Sequence of chain 1.G:
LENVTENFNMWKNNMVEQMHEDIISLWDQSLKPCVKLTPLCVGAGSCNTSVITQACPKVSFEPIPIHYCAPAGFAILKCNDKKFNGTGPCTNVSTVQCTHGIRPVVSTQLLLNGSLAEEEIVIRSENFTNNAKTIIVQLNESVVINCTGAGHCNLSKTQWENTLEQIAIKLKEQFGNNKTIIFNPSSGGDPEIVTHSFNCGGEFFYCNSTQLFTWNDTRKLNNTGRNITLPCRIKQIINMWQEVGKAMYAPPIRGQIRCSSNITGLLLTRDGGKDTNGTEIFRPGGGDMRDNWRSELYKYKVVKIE

The protein below binds the small molecule below.
Small molecule (SMILES): CC(=O)N[C@@H]1[C@@H](O)[C@H](O)[C@@H](CO)O[C@H]1O

Binding-site contacts:
Ligand atom O4 contacts residue CYS266 of chain 1.G at 2.8 Å (h-bond).
Ligand atom C6 contacts residue SER268 of chain 1.G at 4.1 Å.
Ligand atom C3 contacts residue ASN120 of chain 1.G at 3.8 Å.
Ligand atom C1 contacts residue ARG110 of chain 1.G at 4.3 Å.
Ligand atom O6 contacts residue VAL112 of chain 1.G at 4.2 Å.
Ligand atom C4 contacts residue SER268 of chain 1.G at 4.3 Å.
Ligand atom C8 contacts residue SER267 of chain 1.G at 3.4 Å.
Ligand atom C8 contacts residue NAG1 of chain 1.TA at 3.9 Å.
Ligand atom O4 contacts residue CYS207 of chain 1.G at 4.5 Å.
Ligand atom O5 contacts residue SER268 of chain 1.G at 3.5 Å.
Ligand atom C5 contacts residue ASN120 of chain 1.G at 3.7 Å.
Ligand atom C3 contacts residue SER267 of chain 1.G at 4.1 Å.
Ligand atom C4 contacts residue CYS266 of chain 1.G at 3.7 Å (hydrophobic).
Ligand atom C2 contacts residue SER268 of chain 1.G at 4.3 Å.
Ligand atom O5 contacts residue VAL112 of chain 1.G at 4.3 Å.
Ligand atom O5 contacts residue ASN120 of chain 1.G at 2.4 Å (h-bond).
Ligand atom C2 contacts residue SER267 of chain 1.G at 3.6 Å.
Ligand atom N2 contacts residue ASN120 of chain 1.G at 2.9 Å (h-bond).
Ligand atom C5 contacts residue SER268 of chain 1.G at 4.2 Å.
Ligand atom C2 contacts residue ASN120 of chain 1.G at 2.5 Å.
Ligand atom O6 contacts residue ASN206 of chain 1.G at 3.5 Å (h-bond).
Ligand atom C7 contacts residue SER267 of chain 1.G at 3.9 Å.
Ligand atom C7 contacts residue ASN120 of chain 1.G at 4.2 Å.
Ligand atom C4 contacts residue ASN120 of chain 1.G at 4.2 Å.
Ligand atom C4 contacts residue SER267 of chain 1.G at 4.5 Å.
Ligand atom C6 contacts residue LEU119 of chain 1.G at 4.3 Å (hydrophobic).
Ligand atom C1 contacts residue ASN120 of chain 1.G at 1.4 Å.
Ligand atom O3 contacts residue SER267 of chain 1.G at 3.7 Å.
Ligand atom C1 contacts residue SER268 of chain 1.G at 4.3 Å.
Ligand atom N2 contacts residue SER267 of chain 1.G at 4.0 Å.
Ligand atom C6 contacts residue VAL112 of chain 1.G at 4.4 Å (hydrophobic).